Binding-site contacts:
Ligand atom C2 contacts residue HIS56 of chain 1.E at 4.2 Å.
Ligand atom C3 contacts residue HIS56 of chain 1.E at 4.2 Å.
Ligand atom C5 contacts residue ASN221 of chain 1.E at 3.6 Å.
Ligand atom C4 contacts residue ASN221 of chain 1.E at 4.2 Å.
Ligand atom O5 contacts residue ASN209 of chain 1.E at 3.5 Å (h-bond).
Ligand atom N2 contacts residue HIS56 of chain 1.E at 3.9 Å.
Ligand atom C1 contacts residue ASN209 of chain 1.E at 3.7 Å.
Ligand atom C2 contacts residue ASN221 of chain 1.E at 2.5 Å.
Ligand atom N2 contacts residue ASN221 of chain 1.E at 3.0 Å (h-bond).
Ligand atom C7 contacts residue ASN221 of chain 1.E at 3.8 Å.
Ligand atom C1 contacts residue ASN221 of chain 1.E at 1.4 Å.
Ligand atom O7 contacts residue ASN221 of chain 1.E at 4.1 Å.
Ligand atom C1 contacts residue HIS56 of chain 1.E at 3.8 Å.
Ligand atom O6 contacts residue ASN209 of chain 1.E at 4.3 Å.
Ligand atom C3 contacts residue ASN221 of chain 1.E at 3.8 Å.
Ligand atom C8 contacts residue ASN221 of chain 1.E at 4.4 Å.
Ligand atom O5 contacts residue ASN221 of chain 1.E at 2.3 Å (h-bond).

This protein binds this small molecule.
Small molecule (SMILES): CC(=O)N[C@@H]1[C@@H](O)[C@H](O)[C@@H](CO)O[C@H]1O

Sequence of chain 1.E:
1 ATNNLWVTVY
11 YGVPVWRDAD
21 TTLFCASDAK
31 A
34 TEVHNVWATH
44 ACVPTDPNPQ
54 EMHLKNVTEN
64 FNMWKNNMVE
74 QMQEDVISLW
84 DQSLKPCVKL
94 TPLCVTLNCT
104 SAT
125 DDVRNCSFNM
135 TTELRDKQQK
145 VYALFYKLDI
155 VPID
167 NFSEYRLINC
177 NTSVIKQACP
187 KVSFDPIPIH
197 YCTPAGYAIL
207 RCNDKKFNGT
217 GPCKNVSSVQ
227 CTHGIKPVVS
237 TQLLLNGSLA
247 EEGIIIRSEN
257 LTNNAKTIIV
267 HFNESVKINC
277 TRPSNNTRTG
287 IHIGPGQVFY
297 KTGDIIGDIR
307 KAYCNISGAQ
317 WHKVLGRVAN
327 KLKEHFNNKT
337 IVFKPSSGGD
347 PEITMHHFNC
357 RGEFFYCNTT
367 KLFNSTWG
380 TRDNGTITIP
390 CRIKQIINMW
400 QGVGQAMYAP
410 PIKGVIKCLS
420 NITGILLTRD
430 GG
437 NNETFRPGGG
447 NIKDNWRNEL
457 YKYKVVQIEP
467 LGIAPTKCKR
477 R